This protein binds this small molecule.
Small molecule (SMILES): C[C@@H]1O[C@@H](O)[C@@H](O)[C@H](O)[C@@H]1O

Sequence of chain 7.A:
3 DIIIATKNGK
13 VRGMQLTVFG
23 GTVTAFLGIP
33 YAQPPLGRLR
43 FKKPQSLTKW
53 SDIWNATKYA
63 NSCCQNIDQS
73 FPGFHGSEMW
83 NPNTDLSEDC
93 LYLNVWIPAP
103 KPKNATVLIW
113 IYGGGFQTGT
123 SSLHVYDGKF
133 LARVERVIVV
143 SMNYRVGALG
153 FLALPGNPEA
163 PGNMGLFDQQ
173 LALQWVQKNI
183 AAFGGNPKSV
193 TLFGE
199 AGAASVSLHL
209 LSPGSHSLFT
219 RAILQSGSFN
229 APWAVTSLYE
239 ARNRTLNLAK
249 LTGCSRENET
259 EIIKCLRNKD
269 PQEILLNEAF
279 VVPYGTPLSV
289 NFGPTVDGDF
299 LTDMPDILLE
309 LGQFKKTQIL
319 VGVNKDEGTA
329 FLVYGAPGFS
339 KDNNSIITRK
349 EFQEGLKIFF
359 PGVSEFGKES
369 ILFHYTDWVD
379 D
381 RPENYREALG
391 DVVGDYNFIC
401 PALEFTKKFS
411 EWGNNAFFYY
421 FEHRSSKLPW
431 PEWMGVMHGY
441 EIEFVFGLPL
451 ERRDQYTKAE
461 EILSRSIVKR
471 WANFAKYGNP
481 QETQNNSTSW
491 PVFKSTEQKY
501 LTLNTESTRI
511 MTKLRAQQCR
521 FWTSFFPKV

Binding-site contacts:
Ligand atom O2 contacts residue ASN188 of chain 7.A at 3.5 Å (h-bond).
Ligand atom O3 contacts residue SER191 of chain 7.A at 3.1 Å (h-bond).
Ligand atom C3 contacts residue ASN188 of chain 7.A at 4.1 Å.
Ligand atom C4 contacts residue LYS190 of chain 7.A at 3.2 Å.
Ligand atom C3 contacts residue LYS190 of chain 7.A at 3.5 Å.
Ligand atom C3 contacts residue SER191 of chain 7.A at 3.6 Å.
Ligand atom C4 contacts residue NAG1 of chain 7.L at 3.9 Å.
Ligand atom C5 contacts residue LYS190 of chain 7.A at 4.0 Å.
Ligand atom O4 contacts residue LYS190 of chain 7.A at 4.3 Å.
Ligand atom O2 contacts residue SER191 of chain 7.A at 4.2 Å.
Ligand atom C5 contacts residue NAG1 of chain 7.L at 2.9 Å.
Ligand atom O3 contacts residue ARG219 of chain 7.A at 3.8 Å.
Ligand atom C6 contacts residue NAG1 of chain 7.L at 4.0 Å.
Ligand atom C1 contacts residue ASN188 of chain 7.A at 4.2 Å.
Ligand atom C3 contacts residue NAG1 of chain 7.L at 3.8 Å.
Ligand atom C2 contacts residue ASN188 of chain 7.A at 4.2 Å.
Ligand atom O5 contacts residue NAG1 of chain 7.L at 2.7 Å (h-bond).
Ligand atom C2 contacts residue NAG1 of chain 7.L at 3.4 Å.
Ligand atom C1 contacts residue NAG1 of chain 7.L at 2.3 Å.
Ligand atom O3 contacts residue LYS190 of chain 7.A at 3.9 Å.
Ligand atom O2 contacts residue NAG1 of chain 7.L at 3.8 Å.
Ligand atom O3 contacts residue LYS476 of chain 7.A at 4.0 Å.